The protein below binds the small molecule below.
Small molecule (SMILES): O=Cc1ccc(C(=O)NCC2CCOCC2)cc1

Sequence of chain 2.A:
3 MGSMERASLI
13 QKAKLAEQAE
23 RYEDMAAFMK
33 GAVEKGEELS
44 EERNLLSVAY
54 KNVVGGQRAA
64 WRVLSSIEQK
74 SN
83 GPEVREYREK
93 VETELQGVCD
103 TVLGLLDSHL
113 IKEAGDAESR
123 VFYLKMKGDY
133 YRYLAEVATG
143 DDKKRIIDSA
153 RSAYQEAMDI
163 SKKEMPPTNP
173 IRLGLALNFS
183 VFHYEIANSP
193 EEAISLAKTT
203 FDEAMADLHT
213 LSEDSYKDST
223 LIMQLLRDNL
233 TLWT

Binding-site contacts:
Ligand atom C16 contacts residue ILE173 of chain 2.A at 4.4 Å (hydrophobic).
Ligand atom C13 contacts residue LEU223 of chain 2.A at 4.5 Å (hydrophobic).
Ligand atom C17 contacts residue LYS127 of chain 2.A at 2.9 Å.
Ligand atom C05 contacts residue ILE224 of chain 2.A at 4.3 Å (hydrophobic).
Ligand atom C17 contacts residue ILE173 of chain 2.A at 4.0 Å (hydrophobic).
Ligand atom C05 contacts residue ILE8 of chain 2.B at 4.0 Å (hydrophobic).
Ligand atom C03 contacts residue LYS127 of chain 2.A at 3.5 Å.
Ligand atom C01 contacts residue LYS127 of chain 2.A at 1.4 Å.
Ligand atom C06 contacts residue ILE224 of chain 2.A at 4.0 Å (hydrophobic).
Ligand atom C11 contacts residue LEU223 of chain 2.A at 4.0 Å (hydrophobic).
Ligand atom C10 contacts residue ILE224 of chain 2.A at 4.5 Å (hydrophobic).
Ligand atom C16 contacts residue ILE8 of chain 2.B at 4.0 Å (hydrophobic).
Ligand atom O15 contacts residue ILE224 of chain 2.A at 3.7 Å.
Ligand atom C02 contacts residue LYS127 of chain 2.A at 2.4 Å.
Ligand atom C16 contacts residue ILE224 of chain 2.A at 3.8 Å (hydrophobic).
Ligand atom C02 contacts residue GLY176 of chain 2.A at 4.5 Å.
Ligand atom C16 contacts residue PRO172 of chain 2.A at 3.3 Å (hydrophobic).
Ligand atom C17 contacts residue PRO172 of chain 2.A at 3.4 Å (hydrophobic).
Ligand atom O15 contacts residue PRO172 of chain 2.A at 3.9 Å.
Ligand atom C02 contacts residue ILE8 of chain 2.B at 4.0 Å (hydrophobic).
Ligand atom C17 contacts residue GLY176 of chain 2.A at 3.9 Å.
Ligand atom C03 contacts residue ILE8 of chain 2.B at 3.5 Å (hydrophobic).
Ligand atom C04 contacts residue ILE8 of chain 2.B at 3.8 Å (hydrophobic).
Ligand atom C17 contacts residue ILE8 of chain 2.B at 4.1 Å (hydrophobic).
Ligand atom C16 contacts residue LYS127 of chain 2.A at 4.2 Å.
Ligand atom O12 contacts residue LEU223 of chain 2.A at 3.5 Å.

Sequence of chain 2.B:
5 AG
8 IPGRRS